Binding-site contacts:
Ligand atom C11 contacts residue VAL161 of chain 1.A at 3.6 Å (hydrophobic).
Ligand atom C2 contacts residue PHE159 of chain 1.A at 3.7 Å (hydrophobic).
Ligand atom C11 contacts residue GLY160 of chain 1.A at 3.7 Å.
Ligand atom F20 contacts residue LYS47 of chain 1.A at 3.7 Å.
Ligand atom F20 contacts residue ASP158 of chain 1.A at 3.2 Å.
Ligand atom N8 contacts residue ASP158 of chain 1.A at 3.2 Å (salt-bridge).
Ligand atom C9 contacts residue ILE166 of chain 1.A at 3.7 Å (hydrophobic).
Ligand atom C21 contacts residue PHE159 of chain 1.A at 3.5 Å (hydrophobic).
Ligand atom C22 contacts residue ASP140 of chain 1.A at 3.5 Å.
Ligand atom C30 contacts residue ARG139 of chain 1.A at 3.7 Å.
Ligand atom C6 contacts residue PHE159 of chain 1.A at 3.3 Å (hydrophobic).
Ligand atom I1 contacts residue LEU68 of chain 1.A at 3.6 Å.
Ligand atom C27 contacts residue ASN28 of chain 1.A at 3.1 Å.
Ligand atom F17 contacts residue VAL161 of chain 1.A at 2.9 Å.
Ligand atom F20 contacts residue ILE91 of chain 1.A at 3.7 Å.
Ligand atom I1 contacts residue VAL77 of chain 1.A at 3.2 Å.
Ligand atom C22 contacts residue ATP1 of chain 1.D at 3.4 Å.
Ligand atom N14 contacts residue LYS47 of chain 1.A at 3.1 Å (salt-bridge).
Ligand atom F1 contacts residue VAL161 of chain 1.A at 2.9 Å.
Ligand atom N14 contacts residue ASP158 of chain 1.A at 3.4 Å (salt-bridge).
Ligand atom O7 contacts residue MET169 of chain 1.A at 3.4 Å.
Ligand atom C24 contacts residue ASN28 of chain 1.A at 3.3 Å.
Ligand atom N26 contacts residue ASN28 of chain 1.A at 3.5 Å (h-bond).
Ligand atom F1 contacts residue LEU65 of chain 1.A at 3.3 Å.
Ligand atom C16 contacts residue ASP158 of chain 1.A at 3.6 Å.
Ligand atom N18 contacts residue ASN28 of chain 1.A at 3.5 Å (h-bond).
Ligand atom F17 contacts residue GLY160 of chain 1.A at 3.5 Å.
Ligand atom C9 contacts residue GLY160 of chain 1.A at 3.7 Å.
Ligand atom C10 contacts residue ASP158 of chain 1.A at 3.6 Å.
Ligand atom F17 contacts residue SER162 of chain 1.A at 2.6 Å.
Ligand atom O31 contacts residue ARG139 of chain 1.A at 3.5 Å (salt-bridge).
Ligand atom N18 contacts residue ATP1 of chain 1.D at 3.1 Å (h-bond).
Ligand atom C29 contacts residue ASP140 of chain 1.A at 3.4 Å.
Ligand atom C11 contacts residue PHE159 of chain 1.A at 3.5 Å (hydrophobic).
Ligand atom C21 contacts residue ASP158 of chain 1.A at 3.6 Å.
Ligand atom C15 contacts residue ASP158 of chain 1.A at 3.5 Å.
Ligand atom C16 contacts residue PHE159 of chain 1.A at 3.1 Å (hydrophobic).
Ligand atom F1 contacts residue PHE159 of chain 1.A at 3.5 Å.
Ligand atom F20 contacts residue MET93 of chain 1.A at 3.5 Å.
Ligand atom C4 contacts residue MET169 of chain 1.A at 3.7 Å (hydrophobic).

Sequence of chain 1.A:
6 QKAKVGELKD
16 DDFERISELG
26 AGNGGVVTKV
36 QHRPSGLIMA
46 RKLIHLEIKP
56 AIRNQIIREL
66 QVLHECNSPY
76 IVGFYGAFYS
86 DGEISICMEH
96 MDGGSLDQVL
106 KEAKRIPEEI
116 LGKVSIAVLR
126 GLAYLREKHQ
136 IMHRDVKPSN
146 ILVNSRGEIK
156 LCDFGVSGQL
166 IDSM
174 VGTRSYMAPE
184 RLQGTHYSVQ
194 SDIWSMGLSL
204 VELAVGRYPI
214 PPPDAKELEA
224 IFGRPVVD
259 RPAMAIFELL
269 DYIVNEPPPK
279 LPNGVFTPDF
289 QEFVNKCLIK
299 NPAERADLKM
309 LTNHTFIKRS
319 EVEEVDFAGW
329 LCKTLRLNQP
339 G

A protein and the small-molecule ligand that binds it are described below.
Small molecule (SMILES): Fc1cc(I)ccc1Nc1c(-c2nnc(NCCN3CCOCC3)o2)ccc(F)c1F